Binding-site contacts:
Ligand atom O5 contacts residue ASN344 of chain 2.A at 2.5 Å (h-bond).
Ligand atom C7 contacts residue ASN344 of chain 2.A at 3.7 Å.
Ligand atom O7 contacts residue SER342 of chain 2.A at 3.8 Å.
Ligand atom C3 contacts residue ASN344 of chain 2.A at 3.9 Å.
Ligand atom O7 contacts residue ASN344 of chain 2.A at 4.2 Å.
Ligand atom C5 contacts residue ASN344 of chain 2.A at 3.7 Å.
Ligand atom C1 contacts residue ASN344 of chain 2.A at 1.5 Å.
Ligand atom O6 contacts residue MET349 of chain 2.A at 3.3 Å.
Ligand atom C4 contacts residue ASN344 of chain 2.A at 4.4 Å.
Ligand atom N2 contacts residue ASN344 of chain 2.A at 2.9 Å (h-bond).
Ligand atom C2 contacts residue ASN344 of chain 2.A at 2.6 Å.

A small-molecule ligand and the protein it binds are described below.
Small molecule (SMILES): CC(=O)N[C@@H]1[C@@H](O)[C@H](O)[C@@H](CO)O[C@H]1O

Sequence of chain 2.A:
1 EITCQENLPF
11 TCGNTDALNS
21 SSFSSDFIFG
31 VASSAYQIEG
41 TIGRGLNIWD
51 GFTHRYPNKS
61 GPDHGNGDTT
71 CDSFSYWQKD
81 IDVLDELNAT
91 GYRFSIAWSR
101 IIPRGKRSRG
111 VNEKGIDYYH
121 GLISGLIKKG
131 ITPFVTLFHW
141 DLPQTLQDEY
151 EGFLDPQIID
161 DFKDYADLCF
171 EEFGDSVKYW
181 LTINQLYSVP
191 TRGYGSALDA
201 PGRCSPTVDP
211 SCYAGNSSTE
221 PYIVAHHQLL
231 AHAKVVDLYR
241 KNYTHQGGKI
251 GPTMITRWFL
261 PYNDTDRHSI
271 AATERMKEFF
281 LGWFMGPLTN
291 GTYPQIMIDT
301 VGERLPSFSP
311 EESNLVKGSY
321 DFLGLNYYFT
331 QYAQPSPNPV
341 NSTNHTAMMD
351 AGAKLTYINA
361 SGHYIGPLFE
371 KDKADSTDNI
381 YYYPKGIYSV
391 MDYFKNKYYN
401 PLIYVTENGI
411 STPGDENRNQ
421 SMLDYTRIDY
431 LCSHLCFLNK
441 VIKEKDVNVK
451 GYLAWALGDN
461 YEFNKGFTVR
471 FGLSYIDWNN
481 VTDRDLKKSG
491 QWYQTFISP